Binding-site contacts:
Ligand atom C1 contacts residue CYS256 of chain 2.B at 3.8 Å (hydrophobic).
Ligand atom N6 contacts residue CYS256 of chain 2.B at 3.2 Å (h-bond).
Ligand atom N6 contacts residue HIS93 of chain 2.B at 3.4 Å.
Ligand atom O7 contacts residue MET90 of chain 2.B at 4.3 Å.
Ligand atom C4 contacts residue HIS93 of chain 2.B at 3.8 Å.
Ligand atom C2 contacts residue THR258 of chain 2.B at 3.1 Å.
Ligand atom C5 contacts residue CYS256 of chain 2.B at 4.0 Å (hydrophobic).
Ligand atom C2 contacts residue HIS93 of chain 2.B at 3.4 Å.
Ligand atom O7 contacts residue THR258 of chain 2.B at 3.0 Å (h-bond).
Ligand atom O8 contacts residue ASP252 of chain 2.B at 4.3 Å.
Ligand atom C3 contacts residue LEU88 of chain 2.B at 3.3 Å (hydrophobic).
Ligand atom C4 contacts residue LEU88 of chain 2.B at 3.5 Å (hydrophobic).
Ligand atom O8 contacts residue GLY257 of chain 2.B at 2.4 Å (h-bond).
Ligand atom C5 contacts residue ASP252 of chain 2.B at 3.2 Å.
Ligand atom O7 contacts residue GLY257 of chain 2.B at 4.2 Å.
Ligand atom C1 contacts residue THR258 of chain 2.B at 2.7 Å.
Ligand atom C3 contacts residue HIS93 of chain 2.B at 3.7 Å.
Ligand atom N6 contacts residue GLY92 of chain 2.B at 4.1 Å.
Ligand atom O7 contacts residue GLY92 of chain 2.B at 2.6 Å (h-bond).
Ligand atom C3 contacts residue GLY92 of chain 2.B at 4.3 Å.
Ligand atom N6 contacts residue ASP252 of chain 2.B at 2.8 Å (salt-bridge).
Ligand atom C2 contacts residue ASP252 of chain 2.B at 4.1 Å.
Ligand atom C4 contacts residue PHE246 of chain 2.B at 4.2 Å (hydrophobic).
Ligand atom C5 contacts residue HIS93 of chain 2.B at 3.7 Å.
Ligand atom O7 contacts residue HIS93 of chain 2.B at 4.3 Å.
Ligand atom N6 contacts residue THR258 of chain 2.B at 3.8 Å.
Ligand atom O8 contacts residue THR258 of chain 2.B at 2.9 Å (h-bond).
Ligand atom C1 contacts residue GLY257 of chain 2.B at 3.6 Å.
Ligand atom O7 contacts residue CYS91 of chain 2.B at 3.4 Å.
Ligand atom C5 contacts residue PHE246 of chain 2.B at 4.2 Å (hydrophobic).
Ligand atom O8 contacts residue CYS256 of chain 2.B at 3.0 Å.
Ligand atom C3 contacts residue THR258 of chain 2.B at 3.6 Å.
Ligand atom C2 contacts residue CYS256 of chain 2.B at 3.7 Å (hydrophobic).
Ligand atom C2 contacts residue GLY92 of chain 2.B at 3.5 Å.
Ligand atom C1 contacts residue HIS93 of chain 2.B at 3.9 Å.
Ligand atom C1 contacts residue GLY92 of chain 2.B at 2.6 Å.
Ligand atom O8 contacts residue GLY92 of chain 2.B at 2.9 Å (h-bond).
Ligand atom C3 contacts residue CYS91 of chain 2.B at 3.9 Å (hydrophobic).
Ligand atom C1 contacts residue CYS91 of chain 2.B at 4.2 Å (hydrophobic).
Ligand atom O8 contacts residue GLY259 of chain 2.B at 4.1 Å.

Sequence of chain 2.B:
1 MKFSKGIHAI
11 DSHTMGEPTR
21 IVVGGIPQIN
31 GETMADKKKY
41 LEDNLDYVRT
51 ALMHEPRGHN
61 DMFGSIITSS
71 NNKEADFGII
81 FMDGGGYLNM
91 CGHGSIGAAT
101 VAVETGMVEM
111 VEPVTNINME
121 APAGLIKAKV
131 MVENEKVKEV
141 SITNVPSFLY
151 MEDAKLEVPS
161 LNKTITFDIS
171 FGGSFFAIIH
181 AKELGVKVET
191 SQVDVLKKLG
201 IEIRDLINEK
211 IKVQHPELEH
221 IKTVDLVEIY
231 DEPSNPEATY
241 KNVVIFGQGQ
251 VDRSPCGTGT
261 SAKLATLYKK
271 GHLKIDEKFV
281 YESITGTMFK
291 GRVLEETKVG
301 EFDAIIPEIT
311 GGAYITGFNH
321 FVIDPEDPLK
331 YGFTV

A small-molecule ligand and the protein it binds are described below.
Small molecule (SMILES): O=C([O-])c1ccc[nH]1